This protein binds this small molecule.
Small molecule (SMILES): Cc1cc(N)nc2cc(CNCCc3ccc(C#N)cc3)ccc12

Sequence of chain 1.B:
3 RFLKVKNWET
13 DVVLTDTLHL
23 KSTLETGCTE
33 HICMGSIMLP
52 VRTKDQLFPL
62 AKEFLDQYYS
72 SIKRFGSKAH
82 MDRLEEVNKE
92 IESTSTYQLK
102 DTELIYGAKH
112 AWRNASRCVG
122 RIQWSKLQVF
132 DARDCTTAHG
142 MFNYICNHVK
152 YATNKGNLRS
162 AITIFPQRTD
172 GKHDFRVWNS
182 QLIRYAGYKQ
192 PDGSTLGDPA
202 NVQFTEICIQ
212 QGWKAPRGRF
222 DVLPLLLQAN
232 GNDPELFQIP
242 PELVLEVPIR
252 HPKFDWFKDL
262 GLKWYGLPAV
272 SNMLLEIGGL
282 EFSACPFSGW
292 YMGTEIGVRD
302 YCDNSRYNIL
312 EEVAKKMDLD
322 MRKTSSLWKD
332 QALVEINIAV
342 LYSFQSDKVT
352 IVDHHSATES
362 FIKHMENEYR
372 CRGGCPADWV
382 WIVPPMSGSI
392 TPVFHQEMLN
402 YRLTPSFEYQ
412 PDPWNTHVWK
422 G

Binding-site contacts:
Ligand atom C06 contacts residue VAL271 of chain 1.A at 3.2 Å (hydrophobic).
Ligand atom C02 contacts residue HEM1 of chain 1.C at 3.6 Å.
Ligand atom C10 contacts residue GLU296 of chain 1.A at 3.3 Å.
Ligand atom N02 contacts residue HEM1 of chain 1.C at 3.4 Å.
Ligand atom N13 contacts residue HEM1 of chain 1.C at 3.0 Å (h-bond).
Ligand atom C11 contacts residue HEM1 of chain 1.C at 3.1 Å.
Ligand atom N02 contacts residue GLU296 of chain 1.A at 2.7 Å (salt-bridge).
Ligand atom C02 contacts residue PRO269 of chain 1.A at 4.0 Å (hydrophobic).
Ligand atom C08 contacts residue HEM1 of chain 1.C at 3.8 Å.
Ligand atom C11 contacts residue PHE288 of chain 1.A at 4.0 Å (hydrophobic).
Ligand atom C03 contacts residue HEM1 of chain 1.C at 3.1 Å.
Ligand atom N01 contacts residue HEM1 of chain 1.C at 4.0 Å.
Ligand atom C14 contacts residue HEM1 of chain 1.C at 3.4 Å.
Ligand atom C02 contacts residue TRP291 of chain 1.A at 3.8 Å (hydrophobic).
Ligand atom C03 contacts residue TRP291 of chain 1.A at 4.1 Å (hydrophobic).
Ligand atom C27 contacts residue TRP10 of chain 1.B at 3.9 Å (hydrophobic).
Ligand atom C12 contacts residue HEM1 of chain 1.C at 3.1 Å.
Ligand atom C07 contacts residue VAL271 of chain 1.A at 3.4 Å (hydrophobic).
Ligand atom N01 contacts residue GLU296 of chain 1.A at 2.6 Å (salt-bridge).
Ligand atom C04 contacts residue HEM1 of chain 1.C at 3.8 Å.
Ligand atom C11 contacts residue GLY290 of chain 1.A at 4.2 Å.
Ligand atom N28 contacts residue TRP10 of chain 1.B at 3.2 Å.
Ligand atom C09 contacts residue HEM1 of chain 1.C at 3.5 Å.
Ligand atom C06 contacts residue HEM1 of chain 1.C at 4.2 Å.
Ligand atom C03 contacts residue PRO269 of chain 1.A at 4.2 Å (hydrophobic).
Ligand atom C11 contacts residue VAL271 of chain 1.A at 4.2 Å (hydrophobic).
Ligand atom C02 contacts residue GLU296 of chain 1.A at 3.4 Å.
Ligand atom N02 contacts residue PRO269 of chain 1.A at 3.9 Å.
Ligand atom C22 contacts residue H4B1 of chain 1.D at 4.2 Å.
Ligand atom N02 contacts residue TYR292 of chain 1.A at 3.6 Å.
Ligand atom N02 contacts residue TRP291 of chain 1.A at 2.7 Å (h-bond).
Ligand atom C15 contacts residue TRP382 of chain 1.A at 3.4 Å (hydrophobic).
Ligand atom C09 contacts residue GLU296 of chain 1.A at 3.2 Å.
Ligand atom C21 contacts residue HEM1 of chain 1.C at 4.0 Å.
Ligand atom N02 contacts residue MET293 of chain 1.A at 4.0 Å.
Ligand atom C21 contacts residue TRP382 of chain 1.A at 4.2 Å (hydrophobic).
Ligand atom C15 contacts residue HEM1 of chain 1.C at 3.1 Å.
Ligand atom C26 contacts residue HEM1 of chain 1.C at 4.0 Å.
Ligand atom N01 contacts residue PRO269 of chain 1.A at 4.1 Å.
Ligand atom C10 contacts residue HEM1 of chain 1.C at 4.1 Å.

Sequence of chain 1.A:
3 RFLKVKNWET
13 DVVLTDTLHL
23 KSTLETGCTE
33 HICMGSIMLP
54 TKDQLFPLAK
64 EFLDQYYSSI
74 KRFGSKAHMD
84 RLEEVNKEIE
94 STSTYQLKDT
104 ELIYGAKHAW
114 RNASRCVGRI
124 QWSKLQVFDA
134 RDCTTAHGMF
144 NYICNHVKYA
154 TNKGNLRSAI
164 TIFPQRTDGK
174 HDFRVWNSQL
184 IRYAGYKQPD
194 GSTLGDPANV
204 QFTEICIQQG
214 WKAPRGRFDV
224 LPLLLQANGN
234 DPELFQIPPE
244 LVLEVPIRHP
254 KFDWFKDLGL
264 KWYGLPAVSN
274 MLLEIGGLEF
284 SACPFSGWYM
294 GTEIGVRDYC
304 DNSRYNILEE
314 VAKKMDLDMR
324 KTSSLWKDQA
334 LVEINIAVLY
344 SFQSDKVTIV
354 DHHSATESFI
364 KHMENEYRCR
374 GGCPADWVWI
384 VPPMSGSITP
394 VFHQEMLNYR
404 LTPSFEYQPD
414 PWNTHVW